Sequence of chain 1.H:
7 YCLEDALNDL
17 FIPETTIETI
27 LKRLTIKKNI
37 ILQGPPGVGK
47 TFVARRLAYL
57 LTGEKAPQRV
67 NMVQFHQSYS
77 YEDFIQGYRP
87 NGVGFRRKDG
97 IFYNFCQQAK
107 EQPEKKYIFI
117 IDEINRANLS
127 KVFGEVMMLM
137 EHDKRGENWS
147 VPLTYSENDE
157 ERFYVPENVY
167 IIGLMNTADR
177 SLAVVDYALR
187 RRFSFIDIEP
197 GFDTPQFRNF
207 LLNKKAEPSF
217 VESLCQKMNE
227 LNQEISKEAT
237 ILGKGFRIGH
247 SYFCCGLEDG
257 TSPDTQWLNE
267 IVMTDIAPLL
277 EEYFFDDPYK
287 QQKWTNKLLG

A protein and the small-molecule ligand that binds it are described below.
Small molecule (SMILES): Nc1nc2c(ncn2[C@@H]2O[C@H](CO[P](=O)(O)O[P](=O)(O)NP(=O)(O)O)[C@@H](O)[C@H]2O)c(=O)[nH]1

Sequence of chain 1.I:
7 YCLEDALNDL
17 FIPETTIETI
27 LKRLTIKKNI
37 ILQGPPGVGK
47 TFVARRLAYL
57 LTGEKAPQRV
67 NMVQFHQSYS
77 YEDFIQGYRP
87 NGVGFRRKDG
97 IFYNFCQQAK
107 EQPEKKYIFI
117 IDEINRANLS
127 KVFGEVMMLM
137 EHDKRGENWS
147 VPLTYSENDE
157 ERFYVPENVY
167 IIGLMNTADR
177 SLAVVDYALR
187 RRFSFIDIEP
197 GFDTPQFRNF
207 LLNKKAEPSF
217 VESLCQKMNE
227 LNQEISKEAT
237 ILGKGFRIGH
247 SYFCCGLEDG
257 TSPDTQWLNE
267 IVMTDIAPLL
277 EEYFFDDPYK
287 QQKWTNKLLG

Binding-site contacts:
Ligand atom PG contacts residue ARG188 of chain 1.I at 3.4 Å.
Ligand atom O1G contacts residue ARG187 of chain 1.I at 3.4 Å (salt-bridge).
Ligand atom O3G contacts residue MG1 of chain 1.Y at 2.0 Å.
Ligand atom PG contacts residue MG1 of chain 1.Y at 3.1 Å.
Ligand atom C5 contacts residue PHE48 of chain 1.H at 3.4 Å (hydrophobic).
Ligand atom N1 contacts residue PHE48 of chain 1.H at 3.5 Å.
Ligand atom O2A contacts residue GLY45 of chain 1.H at 3.0 Å.
Ligand atom C3' contacts residue ASP139 of chain 1.I at 3.2 Å.
Ligand atom O3G contacts residue ARG188 of chain 1.I at 2.7 Å (salt-bridge).
Ligand atom O1B contacts residue MG1 of chain 1.Y at 2.0 Å.
Ligand atom N1 contacts residue ASP15 of chain 1.H at 3.4 Å (salt-bridge).
Ligand atom N3B contacts residue ARG187 of chain 1.I at 3.3 Å (salt-bridge).
Ligand atom O1A contacts residue LYS140 of chain 1.I at 3.0 Å (salt-bridge).
Ligand atom PB contacts residue MG1 of chain 1.Y at 3.1 Å.
Ligand atom C4 contacts residue PHE48 of chain 1.H at 3.4 Å (hydrophobic).
Ligand atom O2G contacts residue PRO42 of chain 1.H at 3.3 Å.
Ligand atom O2' contacts residue PHE48 of chain 1.H at 3.2 Å.
Ligand atom C4' contacts residue SER247 of chain 1.H at 2.8 Å.
Ligand atom C6 contacts residue PHE17 of chain 1.H at 3.4 Å (hydrophobic).
Ligand atom C1' contacts residue SER247 of chain 1.H at 3.3 Å.
Ligand atom O2G contacts residue LYS46 of chain 1.H at 2.5 Å (salt-bridge).
Ligand atom O1G contacts residue PRO42 of chain 1.H at 3.1 Å.
Ligand atom C2 contacts residue PHE48 of chain 1.H at 3.4 Å (hydrophobic).
Ligand atom N2 contacts residue ASP15 of chain 1.H at 3.4 Å (salt-bridge).
Ligand atom O2B contacts residue LYS46 of chain 1.H at 2.4 Å (salt-bridge).
Ligand atom O6 contacts residue LEU16 of chain 1.H at 3.4 Å.
Ligand atom N3B contacts residue MG1 of chain 1.Y at 3.2 Å.
Ligand atom O1B contacts residue THR47 of chain 1.H at 2.4 Å (h-bond).
Ligand atom O2A contacts residue THR47 of chain 1.H at 2.7 Å (h-bond).
Ligand atom O6 contacts residue PHE17 of chain 1.H at 2.7 Å (h-bond).
Ligand atom N3 contacts residue PHE48 of chain 1.H at 3.4 Å.
Ligand atom N7 contacts residue HIS246 of chain 1.H at 3.1 Å (h-bond).
Ligand atom O2A contacts residue PHE48 of chain 1.H at 2.7 Å (h-bond).
Ligand atom O3' contacts residue ASP139 of chain 1.I at 3.1 Å (salt-bridge).
Ligand atom O3G contacts residue GLU119 of chain 1.H at 3.3 Å (salt-bridge).
Ligand atom C8 contacts residue GLY45 of chain 1.H at 3.3 Å.
Ligand atom O2A contacts residue LYS46 of chain 1.H at 3.1 Å (salt-bridge).
Ligand atom N1 contacts residue PHE17 of chain 1.H at 3.1 Å.
Ligand atom O1G contacts residue ARG188 of chain 1.I at 2.3 Å (salt-bridge).
Ligand atom O4' contacts residue SER247 of chain 1.H at 2.4 Å (h-bond).